This protein binds this small molecule.
Small molecule (SMILES): C[N+](C)(C)[O-]

Sequence of chain 1.A:
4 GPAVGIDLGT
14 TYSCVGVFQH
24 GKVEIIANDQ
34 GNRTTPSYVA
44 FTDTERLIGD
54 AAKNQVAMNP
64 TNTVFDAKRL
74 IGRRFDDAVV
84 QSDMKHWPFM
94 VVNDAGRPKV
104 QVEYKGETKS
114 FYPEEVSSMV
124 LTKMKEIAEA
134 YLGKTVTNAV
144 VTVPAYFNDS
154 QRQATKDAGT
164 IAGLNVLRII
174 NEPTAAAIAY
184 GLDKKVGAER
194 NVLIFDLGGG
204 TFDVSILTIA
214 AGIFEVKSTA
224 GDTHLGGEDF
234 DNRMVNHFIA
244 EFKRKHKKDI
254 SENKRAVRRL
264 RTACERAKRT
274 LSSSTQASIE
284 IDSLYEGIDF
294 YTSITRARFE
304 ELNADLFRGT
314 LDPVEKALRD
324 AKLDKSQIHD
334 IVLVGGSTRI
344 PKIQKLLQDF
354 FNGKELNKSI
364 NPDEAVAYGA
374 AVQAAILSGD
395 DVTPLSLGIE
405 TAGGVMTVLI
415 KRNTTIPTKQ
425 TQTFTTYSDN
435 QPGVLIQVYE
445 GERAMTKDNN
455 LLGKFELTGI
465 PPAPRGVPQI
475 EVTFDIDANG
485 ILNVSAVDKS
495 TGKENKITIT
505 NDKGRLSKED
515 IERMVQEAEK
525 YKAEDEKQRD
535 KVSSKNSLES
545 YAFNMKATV

Binding-site contacts:
Ligand atom CAD contacts residue ASP366 of chain 1.A at 3.3 Å.
Ligand atom CAA contacts residue THR37 of chain 1.A at 3.2 Å.
Ligand atom OAE contacts residue ASP366 of chain 1.A at 4.4 Å.
Ligand atom CAD contacts residue THR37 of chain 1.A at 3.7 Å.
Ligand atom NAC contacts residue ASP366 of chain 1.A at 4.4 Å.
Ligand atom CAB contacts residue THR37 of chain 1.A at 3.5 Å.
Ligand atom CAA contacts residue TYR15 of chain 1.A at 3.4 Å (hydrophobic).
Ligand atom CAA contacts residue ASP366 of chain 1.A at 4.3 Å.
Ligand atom NAC contacts residue THR37 of chain 1.A at 3.6 Å.